This protein binds this small molecule.
Small molecule (SMILES): OC[C@H]1O[C@@H](O[C@H]2[C@H](O)[C@@H](O)[C@H](O)O[C@@H]2CO)[C@H](O)[C@@H](O)[C@@H]1O

Sequence of chain 1.A:
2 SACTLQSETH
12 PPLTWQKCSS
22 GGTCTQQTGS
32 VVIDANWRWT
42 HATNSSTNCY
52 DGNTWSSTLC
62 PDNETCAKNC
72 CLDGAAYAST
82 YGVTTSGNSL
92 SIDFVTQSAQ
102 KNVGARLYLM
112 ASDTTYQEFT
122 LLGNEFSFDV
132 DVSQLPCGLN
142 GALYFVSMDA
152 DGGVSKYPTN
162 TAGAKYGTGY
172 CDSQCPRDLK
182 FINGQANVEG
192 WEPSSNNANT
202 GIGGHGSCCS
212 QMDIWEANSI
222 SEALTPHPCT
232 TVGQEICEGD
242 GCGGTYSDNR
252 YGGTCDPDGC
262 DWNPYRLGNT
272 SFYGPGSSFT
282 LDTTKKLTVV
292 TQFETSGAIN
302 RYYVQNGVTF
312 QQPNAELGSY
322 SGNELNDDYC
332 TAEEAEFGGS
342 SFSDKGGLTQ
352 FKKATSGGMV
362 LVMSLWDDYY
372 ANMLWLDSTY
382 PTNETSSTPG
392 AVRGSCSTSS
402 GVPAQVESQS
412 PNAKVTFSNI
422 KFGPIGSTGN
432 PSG

Binding-site contacts:
Ligand atom O6 contacts residue TRP376 of chain 1.A at 3.8 Å.
Ligand atom C5 contacts residue ARG251 of chain 1.A at 3.8 Å.
Ligand atom O6 contacts residue ARG394 of chain 1.A at 3.2 Å (salt-bridge).
Ligand atom C6 contacts residue THR246 of chain 1.A at 4.0 Å.
Ligand atom C2 contacts residue TYR381 of chain 1.A at 4.0 Å (hydrophobic).
Ligand atom C6 contacts residue ASP262 of chain 1.A at 3.7 Å.
Ligand atom C3 contacts residue ASP259 of chain 1.A at 3.9 Å.
Ligand atom C3 contacts residue ARG251 of chain 1.A at 3.8 Å.
Ligand atom O3 contacts residue HIS228 of chain 1.A at 3.8 Å.
Ligand atom O2 contacts residue TYR381 of chain 1.A at 3.9 Å.
Ligand atom O2 contacts residue HIS228 of chain 1.A at 3.9 Å.
Ligand atom O2 contacts residue ASP259 of chain 1.A at 2.9 Å (salt-bridge).
Ligand atom O3 contacts residue ARG251 of chain 1.A at 3.3 Å (salt-bridge).
Ligand atom O2 contacts residue PRO258 of chain 1.A at 3.9 Å.
Ligand atom C1 contacts residue ARG394 of chain 1.A at 3.8 Å.
Ligand atom O5 contacts residue ARG394 of chain 1.A at 3.5 Å (salt-bridge).
Ligand atom C4 contacts residue GLN175 of chain 1.A at 4.0 Å.
Ligand atom O4 contacts residue ARG251 of chain 1.A at 3.6 Å (salt-bridge).
Ligand atom C1 contacts residue TRP376 of chain 1.A at 4.0 Å (hydrophobic).
Ligand atom C3 contacts residue PRO258 of chain 1.A at 4.0 Å (hydrophobic).
Ligand atom C6 contacts residue ARG267 of chain 1.A at 3.9 Å.
Ligand atom O1 contacts residue ARG394 of chain 1.A at 3.0 Å (salt-bridge).
Ligand atom O6 contacts residue ARG251 of chain 1.A at 2.8 Å (salt-bridge).
Ligand atom C6 contacts residue TRP376 of chain 1.A at 3.8 Å (hydrophobic).
Ligand atom C6 contacts residue ARG251 of chain 1.A at 3.8 Å.
Ligand atom C5 contacts residue TRP376 of chain 1.A at 3.6 Å (hydrophobic).
Ligand atom O4 contacts residue ASP259 of chain 1.A at 3.7 Å.
Ligand atom C3 contacts residue TRP376 of chain 1.A at 3.9 Å (hydrophobic).
Ligand atom C2 contacts residue PRO258 of chain 1.A at 3.3 Å (hydrophobic).
Ligand atom C1 contacts residue ASP259 of chain 1.A at 4.0 Å.
Ligand atom O1 contacts residue ARG267 of chain 1.A at 4.0 Å.
Ligand atom O3 contacts residue PRO258 of chain 1.A at 3.9 Å.
Ligand atom C1 contacts residue ARG251 of chain 1.A at 3.7 Å.
Ligand atom O6 contacts residue THR246 of chain 1.A at 3.1 Å (h-bond).
Ligand atom O5 contacts residue ARG251 of chain 1.A at 2.9 Å (salt-bridge).
Ligand atom O5 contacts residue ARG267 of chain 1.A at 4.0 Å.
Ligand atom C2 contacts residue ASP259 of chain 1.A at 3.8 Å.
Ligand atom O3 contacts residue GLN175 of chain 1.A at 3.7 Å.
Ligand atom O3 contacts residue TYR381 of chain 1.A at 4.1 Å.
Ligand atom O4 contacts residue TRP376 of chain 1.A at 3.5 Å.